Sequence of chain 2.A:
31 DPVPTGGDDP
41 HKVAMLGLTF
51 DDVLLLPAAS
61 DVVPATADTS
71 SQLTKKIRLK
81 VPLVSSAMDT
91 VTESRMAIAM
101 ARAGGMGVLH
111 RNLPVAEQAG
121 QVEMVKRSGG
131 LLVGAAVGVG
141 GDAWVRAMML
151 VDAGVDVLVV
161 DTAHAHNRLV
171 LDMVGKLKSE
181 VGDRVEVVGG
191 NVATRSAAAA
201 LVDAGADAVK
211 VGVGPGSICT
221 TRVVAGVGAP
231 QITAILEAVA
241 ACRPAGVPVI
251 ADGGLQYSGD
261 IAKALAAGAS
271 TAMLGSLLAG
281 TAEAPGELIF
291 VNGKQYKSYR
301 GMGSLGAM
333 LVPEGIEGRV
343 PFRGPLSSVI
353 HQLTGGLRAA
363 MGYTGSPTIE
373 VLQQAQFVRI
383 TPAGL

Binding-site contacts:
Ligand atom O2' contacts residue ASP252 of chain 2.A at 2.5 Å (salt-bridge).
Ligand atom O3' contacts residue ASP252 of chain 2.A at 2.5 Å (salt-bridge).
Ligand atom O5' contacts residue GLY253 of chain 2.A at 3.5 Å.
Ligand atom O1P contacts residue GLY275 of chain 2.A at 2.9 Å (h-bond).
Ligand atom N1 contacts residue GLU336 of chain 2.A at 2.9 Å (salt-bridge).
Ligand atom C4 contacts residue NAD1 of chain 2.C at 3.5 Å.
Ligand atom O2P contacts residue SER217 of chain 2.A at 2.7 Å (h-bond).
Ligand atom C2 contacts residue GLU336 of chain 2.A at 3.6 Å.
Ligand atom N7 contacts residue ILE218 of chain 2.A at 3.5 Å.
Ligand atom O6 contacts residue GLY301 of chain 2.A at 3.4 Å.
Ligand atom C5' contacts residue TYR299 of chain 2.A at 3.6 Å (hydrophobic).
Ligand atom O6 contacts residue MET302 of chain 2.A at 3.2 Å (h-bond).
Ligand atom C2 contacts residue CYS219 of chain 2.A at 3.5 Å (hydrophobic).
Ligand atom O2 contacts residue NAD1 of chain 2.C at 3.3 Å (h-bond).
Ligand atom O6 contacts residue GLY337 of chain 2.A at 3.4 Å.
Ligand atom O2 contacts residue GLU336 of chain 2.A at 3.5 Å (salt-bridge).
Ligand atom O1P contacts residue SER276 of chain 2.A at 3.4 Å (h-bond).
Ligand atom O3P contacts residue GLY254 of chain 2.A at 2.9 Å (h-bond).
Ligand atom C4' contacts residue ASP252 of chain 2.A at 3.5 Å.
Ligand atom O2P contacts residue TYR299 of chain 2.A at 2.5 Å (h-bond).
Ligand atom N3 contacts residue NAD1 of chain 2.C at 3.3 Å.
Ligand atom C2 contacts residue NAD1 of chain 2.C at 3.3 Å.
Ligand atom O2' contacts residue ASN191 of chain 2.A at 3.6 Å (h-bond).
Ligand atom O2 contacts residue CYS219 of chain 2.A at 2.9 Å (h-bond).
Ligand atom O5' contacts residue GLY216 of chain 2.A at 3.5 Å.
Ligand atom N9 contacts residue NAD1 of chain 2.C at 3.6 Å.
Ligand atom O3' contacts residue SER86 of chain 2.A at 2.9 Å (h-bond).
Ligand atom O6 contacts residue GLY303 of chain 2.A at 2.7 Å (h-bond).
Ligand atom O3P contacts residue SER217 of chain 2.A at 2.9 Å (h-bond).
Ligand atom O3' contacts residue MET273 of chain 2.A at 3.6 Å (h-bond).
Ligand atom C5 contacts residue MET302 of chain 2.A at 3.6 Å (hydrophobic).
Ligand atom C5 contacts residue ILE218 of chain 2.A at 3.5 Å (hydrophobic).
Ligand atom N1 contacts residue NAD1 of chain 2.C at 3.5 Å.
Ligand atom O2P contacts residue SER276 of chain 2.A at 3.1 Å (h-bond).
Ligand atom N7 contacts residue GLY301 of chain 2.A at 3.5 Å.
Ligand atom O3P contacts residue GLY216 of chain 2.A at 3.5 Å.
Ligand atom N7 contacts residue MET302 of chain 2.A at 2.9 Å (h-bond).
Ligand atom C3' contacts residue ASP252 of chain 2.A at 3.4 Å.
Ligand atom C8 contacts residue MET88 of chain 2.A at 3.6 Å (hydrophobic).
Ligand atom O2 contacts residue THR221 of chain 2.A at 3.0 Å (h-bond).

A small-molecule ligand and the protein it binds are described below.
Small molecule (SMILES): O=c1[nH]c(=O)c2[nH+]cn([C@@H]3O[C@H](COP(=O)(O)O)[C@@H](O)[C@H]3O)c2[nH]1